This protein binds this small molecule.
Small molecule (SMILES): CC(=O)N[C@H]1[C@H](O[C@H]2[C@H](O)[C@@H](NC(C)=O)CO[C@@H]2CO)O[C@H](CO)[C@@H](O)[C@@H]1O

Sequence of chain 1.C:
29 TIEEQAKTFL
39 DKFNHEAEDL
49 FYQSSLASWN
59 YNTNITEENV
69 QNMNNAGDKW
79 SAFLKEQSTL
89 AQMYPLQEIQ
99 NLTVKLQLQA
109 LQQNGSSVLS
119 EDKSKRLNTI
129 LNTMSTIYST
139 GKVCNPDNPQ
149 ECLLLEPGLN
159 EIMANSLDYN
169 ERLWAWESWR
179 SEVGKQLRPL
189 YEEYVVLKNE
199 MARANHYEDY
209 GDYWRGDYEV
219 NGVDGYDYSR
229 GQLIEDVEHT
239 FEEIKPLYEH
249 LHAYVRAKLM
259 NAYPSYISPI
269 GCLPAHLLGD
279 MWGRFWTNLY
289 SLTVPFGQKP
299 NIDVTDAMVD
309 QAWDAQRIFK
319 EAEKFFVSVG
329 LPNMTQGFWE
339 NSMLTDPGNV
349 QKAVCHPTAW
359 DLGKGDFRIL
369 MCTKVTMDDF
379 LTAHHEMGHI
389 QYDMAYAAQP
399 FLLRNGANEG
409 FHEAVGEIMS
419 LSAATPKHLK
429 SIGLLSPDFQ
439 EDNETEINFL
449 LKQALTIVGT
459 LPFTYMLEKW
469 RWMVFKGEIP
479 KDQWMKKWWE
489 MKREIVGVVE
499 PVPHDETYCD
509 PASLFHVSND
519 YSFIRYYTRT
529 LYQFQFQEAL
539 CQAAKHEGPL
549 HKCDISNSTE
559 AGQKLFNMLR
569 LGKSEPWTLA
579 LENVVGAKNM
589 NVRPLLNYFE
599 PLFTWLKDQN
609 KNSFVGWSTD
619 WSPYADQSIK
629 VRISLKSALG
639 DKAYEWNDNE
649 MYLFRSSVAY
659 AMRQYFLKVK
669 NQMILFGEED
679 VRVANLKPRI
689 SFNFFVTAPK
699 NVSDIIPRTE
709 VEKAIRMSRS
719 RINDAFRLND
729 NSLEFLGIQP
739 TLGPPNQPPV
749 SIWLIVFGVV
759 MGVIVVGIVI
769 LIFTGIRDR

Binding-site contacts:
Ligand atom C7 contacts residue ASN62 of chain 1.C at 3.7 Å.
Ligand atom C6 contacts residue THR64 of chain 1.C at 4.2 Å.
Ligand atom C5 contacts residue THR64 of chain 1.C at 4.0 Å.
Ligand atom C8 contacts residue GLN349 of chain 1.C at 3.5 Å.
Ligand atom C6 contacts residue ASN67 of chain 1.C at 4.4 Å.
Ligand atom C3 contacts residue ASN62 of chain 1.C at 3.7 Å.
Ligand atom O5 contacts residue THR64 of chain 1.C at 3.4 Å.
Ligand atom C1 contacts residue ASN62 of chain 1.C at 1.4 Å.
Ligand atom O5 contacts residue ASN67 of chain 1.C at 3.8 Å.
Ligand atom C6 contacts residue GLU66 of chain 1.C at 4.4 Å.
Ligand atom O6 contacts residue THR64 of chain 1.C at 3.0 Å (h-bond).
Ligand atom N2 contacts residue ASN62 of chain 1.C at 2.8 Å (h-bond).
Ligand atom O6 contacts residue ASN67 of chain 1.C at 3.5 Å (h-bond).
Ligand atom O5 contacts residue ASN62 of chain 1.C at 2.4 Å (h-bond).
Ligand atom C7 contacts residue GLN349 of chain 1.C at 4.1 Å.
Ligand atom C5 contacts residue ASN62 of chain 1.C at 3.7 Å.
Ligand atom C4 contacts residue ASN62 of chain 1.C at 4.2 Å.
Ligand atom C1 contacts residue THR64 of chain 1.C at 3.9 Å.
Ligand atom N2 contacts residue GLN349 of chain 1.C at 3.8 Å.
Ligand atom O6 contacts residue GLU66 of chain 1.C at 4.0 Å.
Ligand atom C2 contacts residue ASN62 of chain 1.C at 2.4 Å.
Ligand atom O7 contacts residue ASN62 of chain 1.C at 4.0 Å.